Sequence of chain 1.A:
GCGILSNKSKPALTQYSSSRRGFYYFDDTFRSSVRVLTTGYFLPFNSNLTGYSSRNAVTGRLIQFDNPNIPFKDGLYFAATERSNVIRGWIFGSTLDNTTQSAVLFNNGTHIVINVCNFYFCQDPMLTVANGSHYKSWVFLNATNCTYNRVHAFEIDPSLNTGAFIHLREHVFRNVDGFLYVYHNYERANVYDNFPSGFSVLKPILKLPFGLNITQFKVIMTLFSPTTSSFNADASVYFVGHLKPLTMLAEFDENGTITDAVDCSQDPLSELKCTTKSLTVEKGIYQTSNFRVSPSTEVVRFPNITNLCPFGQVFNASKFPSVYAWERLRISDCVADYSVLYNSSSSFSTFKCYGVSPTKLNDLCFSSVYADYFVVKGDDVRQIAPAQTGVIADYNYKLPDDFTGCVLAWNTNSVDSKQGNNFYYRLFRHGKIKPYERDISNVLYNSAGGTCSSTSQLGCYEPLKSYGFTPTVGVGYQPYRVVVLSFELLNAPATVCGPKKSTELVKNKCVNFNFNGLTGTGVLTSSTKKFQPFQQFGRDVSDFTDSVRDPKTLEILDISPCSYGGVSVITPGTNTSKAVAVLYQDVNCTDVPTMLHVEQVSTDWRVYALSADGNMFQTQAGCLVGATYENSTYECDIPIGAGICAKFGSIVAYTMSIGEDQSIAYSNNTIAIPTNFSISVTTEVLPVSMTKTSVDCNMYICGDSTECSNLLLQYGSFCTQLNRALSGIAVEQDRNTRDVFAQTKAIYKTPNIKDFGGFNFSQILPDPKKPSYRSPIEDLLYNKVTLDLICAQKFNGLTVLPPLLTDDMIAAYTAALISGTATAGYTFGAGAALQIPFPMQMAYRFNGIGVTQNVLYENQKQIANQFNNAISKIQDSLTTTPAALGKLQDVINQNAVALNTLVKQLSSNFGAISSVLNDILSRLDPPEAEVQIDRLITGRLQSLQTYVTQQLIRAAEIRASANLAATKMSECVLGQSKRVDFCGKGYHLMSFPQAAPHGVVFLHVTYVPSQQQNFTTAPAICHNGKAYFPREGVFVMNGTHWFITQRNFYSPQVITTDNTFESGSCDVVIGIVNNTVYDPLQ

Binding-site contacts:
Ligand atom N2 contacts residue LYS586 of chain 1.A at 2.9 Å (salt-bridge).
Ligand atom O3 contacts residue LYS586 of chain 1.A at 4.0 Å.
Ligand atom C7 contacts residue LYS586 of chain 1.A at 3.6 Å.
Ligand atom C1 contacts residue ASN338 of chain 1.A at 1.5 Å.
Ligand atom C8 contacts residue ASN338 of chain 1.A at 4.4 Å.
Ligand atom C5 contacts residue ASN338 of chain 1.A at 3.7 Å.
Ligand atom C3 contacts residue ASN338 of chain 1.A at 3.8 Å.
Ligand atom C7 contacts residue ASN338 of chain 1.A at 3.2 Å.
Ligand atom N2 contacts residue ASN338 of chain 1.A at 3.0 Å (h-bond).
Ligand atom C8 contacts residue PRO585 of chain 1.A at 4.4 Å (hydrophobic).
Ligand atom C2 contacts residue LYS586 of chain 1.A at 3.9 Å.
Ligand atom C1 contacts residue LYS586 of chain 1.A at 4.3 Å.
Ligand atom O5 contacts residue ASN338 of chain 1.A at 2.4 Å (h-bond).
Ligand atom O7 contacts residue ASN338 of chain 1.A at 3.0 Å (h-bond).
Ligand atom C3 contacts residue LYS586 of chain 1.A at 3.8 Å.
Ligand atom C2 contacts residue ASN338 of chain 1.A at 2.5 Å.
Ligand atom C4 contacts residue ASN338 of chain 1.A at 4.3 Å.
Ligand atom C8 contacts residue LYS586 of chain 1.A at 3.5 Å.

This small molecule binds to this protein.
Small molecule (SMILES): CC(=O)N[C@H]1[C@H](O[C@H]2[C@H](O)[C@@H](NC(C)=O)CO[C@@H]2CO)O[C@H](CO)[C@@H](O)[C@@H]1O